A protein and the small-molecule ligand that binds it are described below.
Small molecule (SMILES): CC[n+]1c(C)c(C(=O)OC(C)C)c(-c2ccccc2Cl)c(C(=O)O)c1C(=O)O

Binding-site contacts:
Ligand atom O3B contacts residue ARG242 of chain 2.A at 3.8 Å.
Ligand atom C4 contacts residue PHE196 of chain 2.A at 3.7 Å (hydrophobic).
Ligand atom C5 contacts residue PHE196 of chain 2.A at 3.8 Å (hydrophobic).
Ligand atom C15 contacts residue TYR75 of chain 2.A at 3.9 Å (hydrophobic).
Ligand atom C21 contacts residue TRP67 of chain 2.A at 3.9 Å (hydrophobic).
Ligand atom O3B contacts residue ARG309 of chain 2.A at 2.7 Å (salt-bridge).
Ligand atom C3 contacts residue PHE196 of chain 2.A at 3.8 Å (hydrophobic).
Ligand atom C5 contacts residue VAL45 of chain 1.A at 3.6 Å (hydrophobic).
Ligand atom O8A contacts residue VAL45 of chain 1.A at 3.9 Å.
Ligand atom C3 contacts residue ARG193 of chain 2.A at 4.0 Å.
Ligand atom C13 contacts residue ARG309 of chain 2.A at 3.9 Å.
Ligand atom C2 contacts residue PHE196 of chain 2.A at 3.9 Å (hydrophobic).
Ligand atom C3 contacts residue GLU195 of chain 2.A at 3.8 Å.
Ligand atom C15 contacts residue GLN72 of chain 2.A at 3.5 Å.
Ligand atom O3A contacts residue ARG310 of chain 2.A at 3.5 Å (salt-bridge).
Ligand atom C17 contacts residue TYR75 of chain 2.A at 3.5 Å (hydrophobic).
Ligand atom CL2 contacts residue ARG242 of chain 2.A at 3.8 Å.
Ligand atom C20 contacts residue VAL40 of chain 1.A at 3.3 Å (hydrophobic).
Ligand atom C20 contacts residue LYS41 of chain 1.A at 3.9 Å.
Ligand atom C3 contacts residue LYS41 of chain 1.A at 3.8 Å.
Ligand atom O8 contacts residue GLN71 of chain 2.A at 3.6 Å.
Ligand atom O4A contacts residue ARG310 of chain 2.A at 3.8 Å.
Ligand atom C6 contacts residue VAL45 of chain 1.A at 3.5 Å (hydrophobic).
Ligand atom C21 contacts residue GLN71 of chain 2.A at 3.8 Å.
Ligand atom O4A contacts residue ARG309 of chain 2.A at 3.0 Å (salt-bridge).
Ligand atom C20 contacts residue ILE68 of chain 2.A at 4.0 Å (hydrophobic).
Ligand atom C15 contacts residue GLN71 of chain 2.A at 3.6 Å.
Ligand atom O3B contacts residue ARG310 of chain 2.A at 2.6 Å (salt-bridge).
Ligand atom C4 contacts residue LYS41 of chain 1.A at 3.5 Å.
Ligand atom C8 contacts residue GLN71 of chain 2.A at 3.7 Å.
Ligand atom C18 contacts residue GLN71 of chain 2.A at 3.6 Å.
Ligand atom O4B contacts residue ARG310 of chain 2.A at 3.2 Å (salt-bridge).
Ligand atom CL2 contacts residue ASP227 of chain 2.A at 3.8 Å.
Ligand atom O3B contacts residue PHE196 of chain 2.A at 3.8 Å.
Ligand atom C19 contacts residue ILE68 of chain 2.A at 3.8 Å (hydrophobic).
Ligand atom CL2 contacts residue ARG193 of chain 2.A at 2.9 Å.
Ligand atom O3A contacts residue ARG242 of chain 2.A at 3.4 Å (salt-bridge).
Ligand atom C4 contacts residue GLU195 of chain 2.A at 3.7 Å.
Ligand atom C13 contacts residue ARG310 of chain 2.A at 3.4 Å.
Ligand atom C14 contacts residue ARG310 of chain 2.A at 3.6 Å.

Sequence of chain 1.A:
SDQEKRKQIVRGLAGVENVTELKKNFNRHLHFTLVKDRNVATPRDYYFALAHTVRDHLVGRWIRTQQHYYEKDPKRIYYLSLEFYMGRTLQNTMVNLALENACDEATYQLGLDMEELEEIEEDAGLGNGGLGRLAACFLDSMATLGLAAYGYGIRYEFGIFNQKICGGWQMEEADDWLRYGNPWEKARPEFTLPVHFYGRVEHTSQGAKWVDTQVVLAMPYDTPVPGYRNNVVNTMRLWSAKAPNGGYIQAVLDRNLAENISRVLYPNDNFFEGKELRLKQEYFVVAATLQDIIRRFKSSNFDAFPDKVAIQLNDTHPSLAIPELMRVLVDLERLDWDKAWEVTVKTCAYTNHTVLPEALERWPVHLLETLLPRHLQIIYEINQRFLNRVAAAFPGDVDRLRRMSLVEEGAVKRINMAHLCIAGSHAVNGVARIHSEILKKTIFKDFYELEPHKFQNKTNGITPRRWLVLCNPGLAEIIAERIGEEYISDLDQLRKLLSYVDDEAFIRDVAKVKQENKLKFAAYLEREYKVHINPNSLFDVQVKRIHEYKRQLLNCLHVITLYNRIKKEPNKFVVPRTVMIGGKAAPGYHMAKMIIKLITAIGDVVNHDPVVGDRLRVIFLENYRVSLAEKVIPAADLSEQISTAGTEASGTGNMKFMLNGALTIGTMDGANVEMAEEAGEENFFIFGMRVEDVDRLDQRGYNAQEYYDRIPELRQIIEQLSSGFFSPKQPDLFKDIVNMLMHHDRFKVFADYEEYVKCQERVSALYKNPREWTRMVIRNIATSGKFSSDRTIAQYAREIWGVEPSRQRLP

Sequence of chain 2.A:
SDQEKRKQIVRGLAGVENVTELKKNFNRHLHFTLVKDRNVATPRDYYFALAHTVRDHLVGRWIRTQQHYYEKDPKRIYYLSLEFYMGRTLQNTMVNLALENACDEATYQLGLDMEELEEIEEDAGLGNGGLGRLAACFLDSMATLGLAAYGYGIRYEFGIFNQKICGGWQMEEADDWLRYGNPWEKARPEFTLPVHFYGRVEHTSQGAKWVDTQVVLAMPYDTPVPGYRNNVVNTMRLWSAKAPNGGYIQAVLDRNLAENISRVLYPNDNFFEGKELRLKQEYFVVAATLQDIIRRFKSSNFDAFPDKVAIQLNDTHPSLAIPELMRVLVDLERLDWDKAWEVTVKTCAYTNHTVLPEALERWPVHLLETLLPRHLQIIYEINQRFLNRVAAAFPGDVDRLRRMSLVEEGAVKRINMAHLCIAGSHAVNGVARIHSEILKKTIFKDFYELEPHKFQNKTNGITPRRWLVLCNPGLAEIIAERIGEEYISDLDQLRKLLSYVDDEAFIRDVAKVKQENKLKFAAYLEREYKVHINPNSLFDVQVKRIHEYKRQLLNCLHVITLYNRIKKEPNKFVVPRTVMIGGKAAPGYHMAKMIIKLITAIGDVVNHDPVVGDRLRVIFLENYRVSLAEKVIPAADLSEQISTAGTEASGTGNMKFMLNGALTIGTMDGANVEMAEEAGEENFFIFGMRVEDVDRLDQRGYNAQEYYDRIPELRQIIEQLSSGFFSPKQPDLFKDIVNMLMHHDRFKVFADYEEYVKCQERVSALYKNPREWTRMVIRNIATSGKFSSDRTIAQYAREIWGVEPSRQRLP